A small-molecule ligand and the protein it binds are described below.
Small molecule (SMILES): COC1(CS(=O)(=O)N2Cc3ccc(Cl)cc3[C@H](C(=O)Nc3cncc4ccccc34)C2)CC1

Binding-site contacts:
Ligand atom C10 contacts residue GLU166 of chain 1.A at 3.4 Å.
Ligand atom C16 contacts residue HIS41 of chain 1.A at 3.9 Å.
Ligand atom C8 contacts residue HIS163 of chain 1.A at 3.8 Å.
Ligand atom C10 contacts residue LEU141 of chain 1.A at 3.6 Å (hydrophobic).
Ligand atom C16 contacts residue MET165 of chain 1.A at 3.6 Å (hydrophobic).
Ligand atom CL contacts residue MET165 of chain 1.A at 3.8 Å.
Ligand atom O1 contacts residue GLN189 of chain 1.A at 3.4 Å (h-bond).
Ligand atom CL contacts residue MET49 of chain 1.A at 3.8 Å.
Ligand atom N2 contacts residue SER144 of chain 1.A at 3.6 Å (h-bond).
Ligand atom CL contacts residue ASP187 of chain 1.A at 3.5 Å.
Ligand atom C17 contacts residue MET49 of chain 1.A at 3.6 Å (hydrophobic).
Ligand atom C7 contacts residue GLU166 of chain 1.A at 3.8 Å.
Ligand atom C contacts residue GLU166 of chain 1.A at 3.5 Å.
Ligand atom C9 contacts residue LEU141 of chain 1.A at 3.7 Å (hydrophobic).
Ligand atom C10 contacts residue ASN142 of chain 1.A at 3.6 Å.
Ligand atom C8 contacts residue PHE140 of chain 1.A at 3.6 Å (hydrophobic).
Ligand atom CL contacts residue HIS41 of chain 1.A at 3.5 Å.
Ligand atom C9 contacts residue ASN142 of chain 1.A at 3.9 Å.
Ligand atom C12 contacts residue ASN142 of chain 1.A at 3.8 Å.
Ligand atom C16 contacts residue HIS164 of chain 1.A at 3.4 Å.
Ligand atom C13 contacts residue ASN142 of chain 1.A at 3.7 Å.
Ligand atom C8 contacts residue SER144 of chain 1.A at 3.9 Å.
Ligand atom N2 contacts residue PHE140 of chain 1.A at 4.0 Å.
Ligand atom C22 contacts residue GLU166 of chain 1.A at 3.6 Å.
Ligand atom CL contacts residue HIS164 of chain 1.A at 3.8 Å.
Ligand atom O3 contacts residue MET165 of chain 1.A at 3.4 Å.
Ligand atom O3 contacts residue GLU166 of chain 1.A at 3.1 Å (salt-bridge).
Ligand atom C8 contacts residue GLU166 of chain 1.A at 3.6 Å.
Ligand atom C11 contacts residue ASN142 of chain 1.A at 3.7 Å.
Ligand atom C7 contacts residue CYS145 of chain 1.A at 3.7 Å (hydrophobic).
Ligand atom C9 contacts residue GLU166 of chain 1.A at 3.8 Å.
Ligand atom C17 contacts residue MET165 of chain 1.A at 3.5 Å (hydrophobic).
Ligand atom N2 contacts residue HIS163 of chain 1.A at 2.7 Å (h-bond).
Ligand atom C8 contacts residue LEU141 of chain 1.A at 3.7 Å (hydrophobic).
Ligand atom C7 contacts residue HIS163 of chain 1.A at 3.3 Å.
Ligand atom N2 contacts residue GLU166 of chain 1.A at 3.9 Å.
Ligand atom C10 contacts residue PHE140 of chain 1.A at 3.5 Å (hydrophobic).
Ligand atom N1 contacts residue CYS145 of chain 1.A at 3.9 Å.
Ligand atom C21 contacts residue GLN189 of chain 1.A at 3.5 Å.
Ligand atom C18 contacts residue MET49 of chain 1.A at 3.5 Å (hydrophobic).

Sequence of chain 1.B:
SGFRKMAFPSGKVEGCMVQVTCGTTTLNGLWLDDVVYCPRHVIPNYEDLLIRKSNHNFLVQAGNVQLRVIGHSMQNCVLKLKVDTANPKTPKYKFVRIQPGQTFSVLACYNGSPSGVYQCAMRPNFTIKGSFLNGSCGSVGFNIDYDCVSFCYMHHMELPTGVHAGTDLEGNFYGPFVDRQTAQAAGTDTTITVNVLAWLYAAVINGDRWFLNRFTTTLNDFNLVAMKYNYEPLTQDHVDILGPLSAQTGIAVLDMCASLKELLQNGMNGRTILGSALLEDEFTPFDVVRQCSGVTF

Sequence of chain 1.A:
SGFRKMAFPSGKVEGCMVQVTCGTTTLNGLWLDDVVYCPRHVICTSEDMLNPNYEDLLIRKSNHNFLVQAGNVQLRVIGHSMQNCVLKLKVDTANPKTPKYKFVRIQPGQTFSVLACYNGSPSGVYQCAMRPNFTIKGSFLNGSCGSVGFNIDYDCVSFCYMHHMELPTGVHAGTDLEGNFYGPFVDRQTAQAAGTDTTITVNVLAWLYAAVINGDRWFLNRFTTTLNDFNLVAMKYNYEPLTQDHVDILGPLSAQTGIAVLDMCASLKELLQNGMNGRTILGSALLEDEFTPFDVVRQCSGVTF